A protein and the small-molecule ligand that binds it are described below.
Small molecule (SMILES): CC(=O)N[C@@H]1[C@@H](O)[C@H](O)[C@@H](CO)O[C@H]1O

Sequence of chain 1.P:
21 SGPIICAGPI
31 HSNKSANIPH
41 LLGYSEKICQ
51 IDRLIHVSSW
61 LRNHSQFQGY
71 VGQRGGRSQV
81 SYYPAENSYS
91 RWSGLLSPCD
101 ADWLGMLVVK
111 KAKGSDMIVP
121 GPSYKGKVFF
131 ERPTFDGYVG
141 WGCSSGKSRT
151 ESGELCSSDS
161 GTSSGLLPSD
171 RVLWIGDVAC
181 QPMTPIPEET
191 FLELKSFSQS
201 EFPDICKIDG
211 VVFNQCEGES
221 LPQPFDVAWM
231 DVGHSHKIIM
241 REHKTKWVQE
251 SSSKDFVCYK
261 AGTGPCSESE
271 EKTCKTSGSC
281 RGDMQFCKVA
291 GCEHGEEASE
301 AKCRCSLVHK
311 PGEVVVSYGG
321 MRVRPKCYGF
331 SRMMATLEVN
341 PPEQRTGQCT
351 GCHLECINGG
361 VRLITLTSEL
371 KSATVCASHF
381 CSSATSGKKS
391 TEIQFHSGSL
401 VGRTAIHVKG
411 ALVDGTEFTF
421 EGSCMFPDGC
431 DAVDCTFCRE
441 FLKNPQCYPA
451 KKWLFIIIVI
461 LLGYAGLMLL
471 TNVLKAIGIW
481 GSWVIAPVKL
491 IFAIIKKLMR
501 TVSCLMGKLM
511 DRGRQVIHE

Binding-site contacts:
Ligand atom C4 contacts residue ASN33 of chain 1.P at 4.2 Å.
Ligand atom C1 contacts residue ASN33 of chain 1.P at 1.4 Å.
Ligand atom C7 contacts residue ASN33 of chain 1.P at 4.0 Å.
Ligand atom C2 contacts residue ASN33 of chain 1.P at 2.5 Å.
Ligand atom C3 contacts residue ASN33 of chain 1.P at 3.7 Å.
Ligand atom N2 contacts residue ASN33 of chain 1.P at 3.3 Å (h-bond).
Ligand atom C8 contacts residue ASN33 of chain 1.P at 3.9 Å.
Ligand atom O3 contacts residue ASN33 of chain 1.P at 3.9 Å.
Ligand atom O5 contacts residue ASN33 of chain 1.P at 2.4 Å (h-bond).
Ligand atom C5 contacts residue ASN33 of chain 1.P at 3.6 Å.